A protein and the small-molecule ligand that binds it are described below.
Small molecule (SMILES): CC(=O)N[C@H]1[C@H](O[C@H]2[C@H](O)[C@@H](NC(C)=O)CO[C@@H]2CO)O[C@H](CO)[C@@H](O)[C@@H]1O

Binding-site contacts:
Ligand atom C8 contacts residue THR156 of chain 51.G at 4.0 Å.
Ligand atom C7 contacts residue THR156 of chain 51.G at 3.9 Å.
Ligand atom O5 contacts residue ASN154 of chain 51.G at 4.0 Å.
Ligand atom C1 contacts residue ASN154 of chain 51.G at 3.4 Å.
Ligand atom O6 contacts residue MET151 of chain 51.G at 3.4 Å.
Ligand atom C7 contacts residue ASN154 of chain 51.G at 3.3 Å.
Ligand atom N2 contacts residue ASN154 of chain 51.G at 3.8 Å.
Ligand atom C2 contacts residue THR156 of chain 51.G at 4.2 Å.
Ligand atom C8 contacts residue ASN154 of chain 51.G at 3.6 Å.
Ligand atom C1 contacts residue THR156 of chain 51.G at 3.6 Å.
Ligand atom C2 contacts residue ASN154 of chain 51.G at 3.5 Å.
Ligand atom N2 contacts residue THR156 of chain 51.G at 3.6 Å (h-bond).
Ligand atom O7 contacts residue ASN154 of chain 51.G at 2.6 Å (h-bond).
Ligand atom C6 contacts residue MET151 of chain 51.G at 4.5 Å (hydrophobic).

Sequence of chain 51.G:
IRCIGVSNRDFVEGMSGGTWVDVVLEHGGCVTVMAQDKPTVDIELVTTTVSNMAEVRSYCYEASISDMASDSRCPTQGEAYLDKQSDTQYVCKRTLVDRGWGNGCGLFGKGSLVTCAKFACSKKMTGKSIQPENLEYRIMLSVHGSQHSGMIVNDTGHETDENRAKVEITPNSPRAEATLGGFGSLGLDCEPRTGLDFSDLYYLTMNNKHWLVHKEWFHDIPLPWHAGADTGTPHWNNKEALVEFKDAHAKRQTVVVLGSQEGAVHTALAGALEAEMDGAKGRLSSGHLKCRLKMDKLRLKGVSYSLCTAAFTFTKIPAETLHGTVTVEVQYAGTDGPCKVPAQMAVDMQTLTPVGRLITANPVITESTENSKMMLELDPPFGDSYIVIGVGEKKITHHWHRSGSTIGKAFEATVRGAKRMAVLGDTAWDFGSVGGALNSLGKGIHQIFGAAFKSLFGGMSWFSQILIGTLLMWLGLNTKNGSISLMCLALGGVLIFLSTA